Binding-site contacts:
Ligand atom C3 contacts residue PRO274 of chain 60.A at 4.1 Å (hydrophobic).
Ligand atom C11 contacts residue ASP232 of chain 60.C at 3.8 Å.
Ligand atom N5 contacts residue ASN275 of chain 60.A at 3.6 Å (h-bond).
Ligand atom N5 contacts residue PRO231 of chain 60.C at 2.9 Å (h-bond).
Ligand atom O4 contacts residue PRO231 of chain 60.C at 3.8 Å.
Ligand atom O1B contacts residue ARG104 of chain 60.C at 2.8 Å (salt-bridge).
Ligand atom C10 contacts residue ASN275 of chain 60.A at 3.3 Å.
Ligand atom O6 contacts residue PRO274 of chain 60.A at 3.7 Å.
Ligand atom O3 contacts residue GLY282 of chain 60.A at 3.4 Å.
Ligand atom O4 contacts residue ASP232 of chain 60.C at 2.7 Å (salt-bridge).
Ligand atom C4 contacts residue ASP91 of chain 60.C at 3.2 Å.
Ligand atom C4 contacts residue PRO274 of chain 60.A at 4.0 Å (hydrophobic).
Ligand atom C3 contacts residue PRO274 of chain 60.A at 3.8 Å (hydrophobic).
Ligand atom O7 contacts residue PRO274 of chain 60.A at 3.4 Å.
Ligand atom C4 contacts residue ASP232 of chain 60.C at 3.5 Å.
Ligand atom O3 contacts residue ASP91 of chain 60.C at 4.0 Å.
Ligand atom C3 contacts residue ARG95 of chain 60.C at 3.9 Å.
Ligand atom N5 contacts residue ASP232 of chain 60.C at 4.1 Å.
Ligand atom C10 contacts residue PRO231 of chain 60.C at 3.8 Å (hydrophobic).
Ligand atom C4 contacts residue ARG104 of chain 60.C at 3.9 Å.
Ligand atom O4 contacts residue ARG95 of chain 60.C at 3.6 Å (salt-bridge).
Ligand atom O10 contacts residue ARG270 of chain 60.A at 3.3 Å.
Ligand atom C4 contacts residue ASN275 of chain 60.A at 3.8 Å.
Ligand atom C5 contacts residue PRO274 of chain 60.A at 4.0 Å (hydrophobic).
Ligand atom O4 contacts residue ASN275 of chain 60.A at 3.0 Å (h-bond).
Ligand atom O3 contacts residue PRO274 of chain 60.A at 3.8 Å.
Ligand atom C4 contacts residue PRO231 of chain 60.C at 3.5 Å (hydrophobic).
Ligand atom O7 contacts residue ARG270 of chain 60.A at 3.8 Å.
Ligand atom O10 contacts residue ASN275 of chain 60.A at 2.9 Å (h-bond).
Ligand atom C11 contacts residue GLY234 of chain 60.C at 3.8 Å.
Ligand atom C3 contacts residue ARG104 of chain 60.C at 3.8 Å.
Ligand atom C5 contacts residue PRO231 of chain 60.C at 3.7 Å (hydrophobic).
Ligand atom O6 contacts residue ASP91 of chain 60.C at 3.1 Å.
Ligand atom C5 contacts residue ASN275 of chain 60.A at 3.6 Å.
Ligand atom C11 contacts residue ILE233 of chain 60.C at 3.8 Å (hydrophobic).
Ligand atom C6 contacts residue ASP91 of chain 60.C at 3.8 Å.
Ligand atom C11 contacts residue PRO231 of chain 60.C at 3.7 Å (hydrophobic).
Ligand atom C1 contacts residue ARG104 of chain 60.C at 3.6 Å.
Ligand atom C3 contacts residue ASP232 of chain 60.C at 4.0 Å.
Ligand atom O4 contacts residue ASP91 of chain 60.C at 2.7 Å (salt-bridge).

The small molecule below binds the protein below.
Small molecule (SMILES): CC(=O)N[C@H]1[C@H]([C@H](O)[C@H](O)CO)O[C@@](OC[C@H]2O[C@@H](O[C@H]3[C@H](O)[C@@H](O)[C@H](O)O[C@@H]3CO)[C@H](O)[C@@H](O)[C@H]2O)(C(=O)O)C[C@@H]1O

Sequence of chain 60.A:
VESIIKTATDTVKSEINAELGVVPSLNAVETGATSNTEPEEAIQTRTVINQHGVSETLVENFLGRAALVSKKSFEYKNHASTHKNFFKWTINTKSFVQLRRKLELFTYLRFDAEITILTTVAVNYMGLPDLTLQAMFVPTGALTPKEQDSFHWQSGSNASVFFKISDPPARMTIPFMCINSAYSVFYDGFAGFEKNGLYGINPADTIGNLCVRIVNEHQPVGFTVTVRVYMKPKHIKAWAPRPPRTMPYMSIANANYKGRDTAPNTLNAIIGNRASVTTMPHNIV

Sequence of chain 60.C:
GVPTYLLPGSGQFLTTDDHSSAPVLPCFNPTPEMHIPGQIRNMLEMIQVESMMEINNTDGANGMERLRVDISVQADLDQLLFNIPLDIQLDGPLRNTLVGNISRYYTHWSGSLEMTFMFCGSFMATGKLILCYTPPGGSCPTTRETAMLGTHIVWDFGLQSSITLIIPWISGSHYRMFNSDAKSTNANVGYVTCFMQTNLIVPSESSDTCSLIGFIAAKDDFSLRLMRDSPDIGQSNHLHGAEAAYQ